Binding-site contacts:
Ligand atom C4 contacts residue ASN136 of chain 1.L at 4.2 Å.
Ligand atom C7 contacts residue THR96 of chain 1.I at 3.7 Å.
Ligand atom C3 contacts residue LYS109 of chain 1.L at 3.9 Å.
Ligand atom O3 contacts residue LYS109 of chain 1.L at 3.1 Å (salt-bridge).
Ligand atom C5 contacts residue ASN136 of chain 1.L at 3.7 Å.
Ligand atom C5 contacts residue TYR134 of chain 1.L at 4.2 Å (hydrophobic).
Ligand atom C8 contacts residue THR138 of chain 1.L at 4.3 Å.
Ligand atom N2 contacts residue ASN136 of chain 1.L at 2.8 Å (h-bond).
Ligand atom C7 contacts residue ASN136 of chain 1.L at 3.3 Å.
Ligand atom N2 contacts residue THR96 of chain 1.I at 2.9 Å (h-bond).
Ligand atom C1 contacts residue THR96 of chain 1.I at 3.6 Å.
Ligand atom C6 contacts residue TYR134 of chain 1.L at 3.5 Å (hydrophobic).
Ligand atom C8 contacts residue THR96 of chain 1.I at 3.6 Å.
Ligand atom C1 contacts residue ASN136 of chain 1.L at 1.4 Å.
Ligand atom C3 contacts residue THR96 of chain 1.I at 4.4 Å.
Ligand atom C6 contacts residue NAG2 of chain 1.CA at 3.7 Å.
Ligand atom O7 contacts residue ASN136 of chain 1.L at 3.4 Å (h-bond).
Ligand atom O4 contacts residue TYR134 of chain 1.L at 4.2 Å.
Ligand atom C2 contacts residue ASN136 of chain 1.L at 2.4 Å.
Ligand atom O5 contacts residue ASN136 of chain 1.L at 2.4 Å (h-bond).
Ligand atom C4 contacts residue LYS109 of chain 1.L at 3.4 Å.
Ligand atom C3 contacts residue ASN136 of chain 1.L at 3.8 Å.
Ligand atom C4 contacts residue TYR134 of chain 1.L at 4.3 Å (hydrophobic).
Ligand atom O4 contacts residue LYS109 of chain 1.L at 2.9 Å (salt-bridge).
Ligand atom C8 contacts residue ASN136 of chain 1.L at 4.4 Å.
Ligand atom C2 contacts residue THR96 of chain 1.I at 3.8 Å.
Ligand atom C8 contacts residue ASN97 of chain 1.I at 3.8 Å.

Sequence of chain 1.I:
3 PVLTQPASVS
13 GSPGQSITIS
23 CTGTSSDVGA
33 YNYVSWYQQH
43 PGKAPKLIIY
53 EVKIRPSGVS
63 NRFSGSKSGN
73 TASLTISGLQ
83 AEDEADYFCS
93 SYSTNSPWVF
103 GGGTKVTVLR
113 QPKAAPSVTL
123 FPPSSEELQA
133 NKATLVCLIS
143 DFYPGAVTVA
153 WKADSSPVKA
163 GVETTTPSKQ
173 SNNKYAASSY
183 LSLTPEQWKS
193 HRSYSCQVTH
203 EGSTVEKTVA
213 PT

The protein below binds the small molecule below.
Small molecule (SMILES): CC(=O)N[C@H]1[C@H](O[C@H]2[C@H](O)[C@@H](NC(C)=O)CO[C@@H]2CO[C@@H]2O[C@@H](C)[C@@H](O)[C@@H](O)[C@@H]2O)O[C@H](CO)[C@@H](O)[C@@H]1O

Sequence of chain 1.L:
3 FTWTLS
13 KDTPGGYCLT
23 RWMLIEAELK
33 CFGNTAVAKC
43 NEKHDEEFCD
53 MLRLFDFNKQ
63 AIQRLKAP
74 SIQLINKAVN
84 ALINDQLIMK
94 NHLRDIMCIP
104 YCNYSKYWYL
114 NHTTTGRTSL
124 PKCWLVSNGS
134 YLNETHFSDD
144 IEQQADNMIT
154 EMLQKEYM